Sequence of chain 1.A:
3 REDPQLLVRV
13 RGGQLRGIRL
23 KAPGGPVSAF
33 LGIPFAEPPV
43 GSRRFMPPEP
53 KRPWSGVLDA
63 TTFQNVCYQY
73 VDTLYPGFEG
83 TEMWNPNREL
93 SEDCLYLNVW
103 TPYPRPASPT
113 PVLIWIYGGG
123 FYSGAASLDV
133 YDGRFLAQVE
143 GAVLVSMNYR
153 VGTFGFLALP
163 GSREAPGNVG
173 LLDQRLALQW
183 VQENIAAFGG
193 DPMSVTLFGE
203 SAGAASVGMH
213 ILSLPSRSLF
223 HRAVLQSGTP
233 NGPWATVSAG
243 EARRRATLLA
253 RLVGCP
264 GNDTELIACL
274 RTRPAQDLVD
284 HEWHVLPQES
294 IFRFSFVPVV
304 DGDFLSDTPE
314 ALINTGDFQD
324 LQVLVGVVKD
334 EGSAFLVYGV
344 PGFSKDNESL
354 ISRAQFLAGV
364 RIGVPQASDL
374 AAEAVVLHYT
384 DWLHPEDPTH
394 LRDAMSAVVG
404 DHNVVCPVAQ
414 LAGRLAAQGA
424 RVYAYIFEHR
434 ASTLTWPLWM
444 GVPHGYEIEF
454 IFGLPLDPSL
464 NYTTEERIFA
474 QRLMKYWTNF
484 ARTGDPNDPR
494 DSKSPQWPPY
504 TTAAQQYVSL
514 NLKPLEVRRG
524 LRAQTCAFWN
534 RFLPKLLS

Binding-site contacts:
Ligand atom C8 contacts residue SER462 of chain 1.A at 4.1 Å.
Ligand atom C4 contacts residue ASN464 of chain 1.A at 4.3 Å.
Ligand atom C3 contacts residue ASN464 of chain 1.A at 3.9 Å.
Ligand atom C2 contacts residue ASN464 of chain 1.A at 2.5 Å.
Ligand atom N2 contacts residue ASN464 of chain 1.A at 2.9 Å (h-bond).
Ligand atom C5 contacts residue ASN464 of chain 1.A at 3.7 Å.
Ligand atom O7 contacts residue ASN464 of chain 1.A at 3.7 Å.
Ligand atom N2 contacts residue SER462 of chain 1.A at 4.0 Å.
Ligand atom C1 contacts residue ASN464 of chain 1.A at 1.4 Å.
Ligand atom O5 contacts residue ASN464 of chain 1.A at 2.4 Å (h-bond).
Ligand atom C7 contacts residue ASN464 of chain 1.A at 3.5 Å.

This protein binds this small molecule.
Small molecule (SMILES): CC(=O)N[C@@H]1[C@@H](O)[C@H](O)[C@@H](CO)O[C@H]1O